Sequence of chain 1.A:
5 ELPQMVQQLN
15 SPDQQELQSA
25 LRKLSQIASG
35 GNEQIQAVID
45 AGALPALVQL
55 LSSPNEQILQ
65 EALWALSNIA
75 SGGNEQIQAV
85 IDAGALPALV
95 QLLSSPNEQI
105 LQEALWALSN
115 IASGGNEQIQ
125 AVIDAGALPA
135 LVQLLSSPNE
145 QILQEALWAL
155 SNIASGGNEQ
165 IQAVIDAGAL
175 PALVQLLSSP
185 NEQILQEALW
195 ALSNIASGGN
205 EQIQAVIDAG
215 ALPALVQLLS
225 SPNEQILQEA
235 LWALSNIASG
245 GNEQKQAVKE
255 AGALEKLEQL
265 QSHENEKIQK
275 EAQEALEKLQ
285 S

The protein below binds the small molecule below.
Small molecule (SMILES): NC(N)=NCCC[C@@H](C=O)NC(=O)[C@H](CCCN=C(N)N)NC(=O)[C@H](CCCN=C(N)N)NC(=O)[C@H](CCCN=C(N)N)NC(=O)[C@H](CCCN=C(N)N)NC(=O)[C@H](CCCN=C(N)N)NC(=O)[C@@H](N)CCCN=C(N)N

Binding-site contacts:
Ligand atom NE contacts residue GLY34 of chain 1.A at 3.2 Å (h-bond).
Ligand atom CG contacts residue SER117 of chain 1.A at 3.2 Å.
Ligand atom NH2 contacts residue ASN78 of chain 1.A at 2.8 Å (h-bond).
Ligand atom CZ contacts residue GLY76 of chain 1.A at 3.3 Å.
Ligand atom CG contacts residue TRP68 of chain 1.A at 3.4 Å (hydrophobic).
Ligand atom NH1 contacts residue SER117 of chain 1.A at 2.8 Å (h-bond).
Ligand atom O contacts residue ASN114 of chain 1.A at 2.9 Å (h-bond).
Ligand atom O contacts residue ASN72 of chain 1.A at 2.9 Å (h-bond).
Ligand atom NH2 contacts residue ARG26 of chain 1.A at 3.1 Å (salt-bridge).
Ligand atom CD contacts residue SER29 of chain 1.A at 3.3 Å.
Ligand atom O contacts residue ASN156 of chain 1.A at 3.4 Å (h-bond).
Ligand atom NH1 contacts residue ASN78 of chain 1.A at 3.3 Å (h-bond).
Ligand atom NH2 contacts residue GLY76 of chain 1.A at 2.8 Å (h-bond).
Ligand atom CD contacts residue SER117 of chain 1.A at 3.2 Å.
Ligand atom O contacts residue TRP68 of chain 1.A at 3.0 Å (h-bond).
Ligand atom NH2 contacts residue GLU149 of chain 1.A at 2.8 Å (salt-bridge).
Ligand atom O contacts residue TRP152 of chain 1.A at 3.2 Å (h-bond).
Ligand atom CZ contacts residue ARG26 of chain 1.A at 3.5 Å.
Ligand atom N contacts residue ASN156 of chain 1.A at 3.2 Å (h-bond).
Ligand atom NH1 contacts residue TRP110 of chain 1.A at 3.4 Å.
Ligand atom NH2 contacts residue TRP194 of chain 1.A at 3.5 Å.
Ligand atom NH2 contacts residue SER113 of chain 1.A at 3.4 Å (h-bond).
Ligand atom CZ contacts residue TRP194 of chain 1.A at 3.5 Å (hydrophobic).
Ligand atom N contacts residue ASN114 of chain 1.A at 2.9 Å (h-bond).
Ligand atom NH1 contacts residue GLU149 of chain 1.A at 2.9 Å (salt-bridge).
Ligand atom NH1 contacts residue TRP194 of chain 1.A at 3.5 Å.
Ligand atom NE contacts residue TRP152 of chain 1.A at 3.5 Å.
Ligand atom CZ contacts residue GLU149 of chain 1.A at 3.5 Å.
Ligand atom NH1 contacts residue GLU65 of chain 1.A at 2.9 Å (salt-bridge).
Ligand atom NH2 contacts residue ASN36 of chain 1.A at 2.8 Å (h-bond).
Ligand atom CB contacts residue ASN156 of chain 1.A at 3.4 Å.
Ligand atom CD contacts residue GLU65 of chain 1.A at 3.4 Å.
Ligand atom NE contacts residue GLN30 of chain 1.A at 3.5 Å (h-bond).
Ligand atom N contacts residue ASN72 of chain 1.A at 2.9 Å (h-bond).
Ligand atom NE contacts residue GLY76 of chain 1.A at 3.0 Å (h-bond).
Ligand atom CD contacts residue TRP110 of chain 1.A at 3.5 Å (hydrophobic).
Ligand atom CZ contacts residue ASN78 of chain 1.A at 3.5 Å.
Ligand atom O contacts residue TRP110 of chain 1.A at 2.8 Å (h-bond).
Ligand atom CB contacts residue TRP110 of chain 1.A at 3.5 Å (hydrophobic).
Ligand atom NH2 contacts residue GLY77 of chain 1.A at 3.4 Å.